A small-molecule ligand and the protein it binds are described below.
Small molecule (SMILES): CC(=O)N[C@H]1[C@H](O[C@H]2[C@H](O)[C@@H](NC(C)=O)CO[C@@H]2CO)O[C@H](CO)[C@@H](O)[C@@H]1O

Binding-site contacts:
Ligand atom C2 contacts residue ASN292 of chain 1.G at 2.5 Å.
Ligand atom C7 contacts residue ASN292 of chain 1.G at 3.2 Å.
Ligand atom O6 contacts residue VAL441 of chain 1.G at 4.4 Å.
Ligand atom C1 contacts residue GLN290 of chain 1.G at 4.0 Å.
Ligand atom C8 contacts residue GLN290 of chain 1.G at 4.2 Å.
Ligand atom O5 contacts residue ASN292 of chain 1.G at 2.4 Å (h-bond).
Ligand atom C3 contacts residue ASN292 of chain 1.G at 3.9 Å.
Ligand atom N2 contacts residue ASN292 of chain 1.G at 3.0 Å (h-bond).
Ligand atom N2 contacts residue GLN290 of chain 1.G at 3.9 Å.
Ligand atom C3 contacts residue GLN290 of chain 1.G at 3.9 Å.
Ligand atom C6 contacts residue ARG439 of chain 1.G at 4.0 Å.
Ligand atom C8 contacts residue VAL329 of chain 1.G at 4.0 Å (hydrophobic).
Ligand atom C8 contacts residue SER330 of chain 1.G at 3.5 Å.
Ligand atom C2 contacts residue GLN290 of chain 1.G at 4.2 Å.
Ligand atom O7 contacts residue ASN328 of chain 1.G at 3.9 Å.
Ligand atom C5 contacts residue ARG439 of chain 1.G at 4.1 Å.
Ligand atom O7 contacts residue ASN292 of chain 1.G at 3.1 Å (h-bond).
Ligand atom C8 contacts residue ASN292 of chain 1.G at 4.4 Å.
Ligand atom C1 contacts residue ARG439 of chain 1.G at 3.7 Å.
Ligand atom C5 contacts residue ASN292 of chain 1.G at 3.8 Å.
Ligand atom C4 contacts residue ASN292 of chain 1.G at 4.3 Å.
Ligand atom O5 contacts residue ARG439 of chain 1.G at 2.9 Å (salt-bridge).
Ligand atom O6 contacts residue ARG439 of chain 1.G at 3.4 Å (salt-bridge).
Ligand atom C1 contacts residue ASN292 of chain 1.G at 1.5 Å.
Ligand atom C8 contacts residue ASN328 of chain 1.G at 3.6 Å.
Ligand atom C7 contacts residue ASN328 of chain 1.G at 4.3 Å.

Sequence of chain 1.G:
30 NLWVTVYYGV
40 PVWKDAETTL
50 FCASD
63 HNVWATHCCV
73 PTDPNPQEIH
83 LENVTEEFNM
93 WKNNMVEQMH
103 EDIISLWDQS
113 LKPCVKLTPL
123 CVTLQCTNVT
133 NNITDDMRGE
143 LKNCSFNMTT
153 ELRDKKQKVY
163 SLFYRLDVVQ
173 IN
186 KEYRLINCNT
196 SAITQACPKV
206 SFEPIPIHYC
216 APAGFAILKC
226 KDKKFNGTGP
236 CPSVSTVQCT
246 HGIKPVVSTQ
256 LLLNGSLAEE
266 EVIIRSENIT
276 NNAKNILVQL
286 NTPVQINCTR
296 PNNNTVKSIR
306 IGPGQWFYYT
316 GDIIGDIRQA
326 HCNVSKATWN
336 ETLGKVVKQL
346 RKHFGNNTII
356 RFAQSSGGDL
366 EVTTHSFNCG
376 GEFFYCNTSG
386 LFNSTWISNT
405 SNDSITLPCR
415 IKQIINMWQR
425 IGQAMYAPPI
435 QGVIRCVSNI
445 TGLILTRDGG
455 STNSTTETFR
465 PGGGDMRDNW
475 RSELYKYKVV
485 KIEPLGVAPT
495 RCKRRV